A small-molecule ligand and the protein it binds are described below.
Small molecule (SMILES): C[P](=O)(O)CC(=O)CC(=O)O

Sequence of chain 1.A:
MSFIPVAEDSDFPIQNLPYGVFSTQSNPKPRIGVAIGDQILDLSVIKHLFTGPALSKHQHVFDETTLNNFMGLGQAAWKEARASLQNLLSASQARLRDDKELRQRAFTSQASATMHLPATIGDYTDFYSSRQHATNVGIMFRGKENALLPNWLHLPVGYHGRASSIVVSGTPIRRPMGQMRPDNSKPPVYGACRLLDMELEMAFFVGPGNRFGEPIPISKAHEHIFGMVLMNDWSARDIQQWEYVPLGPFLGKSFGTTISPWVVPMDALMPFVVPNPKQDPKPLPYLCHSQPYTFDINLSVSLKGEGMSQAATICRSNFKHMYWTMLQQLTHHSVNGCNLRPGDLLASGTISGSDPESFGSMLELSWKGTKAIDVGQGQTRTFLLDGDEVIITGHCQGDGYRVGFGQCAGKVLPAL

Binding-site contacts:
Ligand atom C15 contacts residue TYR130 of chain 1.A at 3.8 Å (hydrophobic).
Ligand atom O1 contacts residue THR352 of chain 1.A at 2.8 Å (h-bond).
Ligand atom C2 contacts residue TYR130 of chain 1.A at 3.9 Å (hydrophobic).
Ligand atom O8 contacts residue TYR161 of chain 1.A at 3.4 Å (h-bond).
Ligand atom O1 contacts residue GLU201 of chain 1.A at 3.5 Å (salt-bridge).
Ligand atom O8 contacts residue LYS255 of chain 1.A at 3.2 Å.
Ligand atom O13 contacts residue ARG239 of chain 1.A at 2.9 Å (salt-bridge).
Ligand atom C15 contacts residue GLN242 of chain 1.A at 4.0 Å.
Ligand atom O8 contacts residue ASP128 of chain 1.A at 3.2 Å (salt-bridge).
Ligand atom C15 contacts residue ACT1 of chain 1.E at 3.6 Å.
Ligand atom C4 contacts residue CA1 of chain 1.D at 3.7 Å.
Ligand atom O3 contacts residue GLY351 of chain 1.A at 3.3 Å.
Ligand atom O1 contacts residue CA1 of chain 1.D at 2.5 Å.
Ligand atom C5 contacts residue TYR161 of chain 1.A at 3.8 Å (hydrophobic).
Ligand atom C2 contacts residue THR352 of chain 1.A at 3.4 Å.
Ligand atom O1 contacts residue GLY351 of chain 1.A at 3.7 Å.
Ligand atom O1 contacts residue GLU203 of chain 1.A at 3.4 Å (salt-bridge).
Ligand atom O8 contacts residue ASP235 of chain 1.A at 4.0 Å.
Ligand atom O13 contacts residue GLN242 of chain 1.A at 2.9 Å (h-bond).
Ligand atom O3 contacts residue HIS135 of chain 1.A at 3.2 Å.
Ligand atom C2 contacts residue GLY351 of chain 1.A at 3.6 Å.
Ligand atom O8 contacts residue CA1 of chain 1.D at 2.6 Å.
Ligand atom O1 contacts residue ASP128 of chain 1.A at 3.7 Å.
Ligand atom P10 contacts residue GLN242 of chain 1.A at 3.9 Å.
Ligand atom O3 contacts residue PHE129 of chain 1.A at 3.6 Å.
Ligand atom C2 contacts residue HIS135 of chain 1.A at 3.9 Å.
Ligand atom C2 contacts residue CA1 of chain 1.D at 3.4 Å.
Ligand atom O13 contacts residue LYS255 of chain 1.A at 2.8 Å (salt-bridge).
Ligand atom O3 contacts residue TYR130 of chain 1.A at 3.3 Å.
Ligand atom C4 contacts residue PHE129 of chain 1.A at 3.2 Å (hydrophobic).
Ligand atom O3 contacts residue THR352 of chain 1.A at 2.9 Å (h-bond).
Ligand atom O14 contacts residue HIS135 of chain 1.A at 2.7 Å (h-bond).
Ligand atom O14 contacts residue TYR130 of chain 1.A at 3.7 Å.
Ligand atom C5 contacts residue ASP128 of chain 1.A at 3.7 Å.
Ligand atom C4 contacts residue ASP128 of chain 1.A at 3.6 Å.
Ligand atom C5 contacts residue CA1 of chain 1.D at 3.4 Å.
Ligand atom C4 contacts residue TYR130 of chain 1.A at 3.7 Å (hydrophobic).
Ligand atom O8 contacts residue GLU201 of chain 1.A at 3.6 Å.
Ligand atom C9 contacts residue LEU249 of chain 1.B at 3.9 Å (hydrophobic).
Ligand atom C2 contacts residue PHE129 of chain 1.A at 3.4 Å (hydrophobic).

Sequence of chain 1.B:
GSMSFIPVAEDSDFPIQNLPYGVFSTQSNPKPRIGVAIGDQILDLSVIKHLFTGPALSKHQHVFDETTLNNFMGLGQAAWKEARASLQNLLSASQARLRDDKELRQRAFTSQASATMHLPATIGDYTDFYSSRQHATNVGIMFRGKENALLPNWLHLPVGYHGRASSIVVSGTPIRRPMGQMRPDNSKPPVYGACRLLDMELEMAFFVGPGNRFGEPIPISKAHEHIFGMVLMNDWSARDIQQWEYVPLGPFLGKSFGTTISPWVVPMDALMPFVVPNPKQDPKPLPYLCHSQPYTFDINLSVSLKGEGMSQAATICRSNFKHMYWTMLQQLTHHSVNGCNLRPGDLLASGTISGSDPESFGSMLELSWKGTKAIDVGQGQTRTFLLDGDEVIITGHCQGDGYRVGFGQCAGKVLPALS